Sequence of chain 1.C:
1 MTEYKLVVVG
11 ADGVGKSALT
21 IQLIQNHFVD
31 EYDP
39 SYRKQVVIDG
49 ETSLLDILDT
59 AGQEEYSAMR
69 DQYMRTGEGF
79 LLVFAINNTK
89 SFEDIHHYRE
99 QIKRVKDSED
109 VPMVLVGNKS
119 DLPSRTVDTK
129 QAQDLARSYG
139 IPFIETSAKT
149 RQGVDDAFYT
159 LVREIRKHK

The protein below binds the small molecule below.
Small molecule (SMILES): Nc1nc2c(ncn2[C@@H]2O[C@H](CO[P](=O)(O)O[P](=O)(O)NP(=O)(O)O)[C@@H](O)[C@H]2O)c(=O)[nH]1

Binding-site contacts:
Ligand atom O6 contacts residue LYS117 of chain 1.C at 3.3 Å.
Ligand atom C6 contacts residue LYS117 of chain 1.C at 3.5 Å.
Ligand atom O1A contacts residue GLY15 of chain 1.C at 3.5 Å.
Ligand atom C5' contacts residue GLY13 of chain 1.C at 3.5 Å.
Ligand atom O1B contacts residue SER17 of chain 1.C at 2.9 Å (h-bond).
Ligand atom N3B contacts residue GLY13 of chain 1.C at 3.1 Å (h-bond).
Ligand atom O6 contacts residue LYS147 of chain 1.C at 3.5 Å (salt-bridge).
Ligand atom N2 contacts residue ASP119 of chain 1.C at 2.8 Å (salt-bridge).
Ligand atom C6 contacts residue ASP119 of chain 1.C at 3.5 Å.
Ligand atom C5 contacts residue ASN116 of chain 1.C at 3.7 Å.
Ligand atom O6 contacts residue SER145 of chain 1.C at 3.3 Å.
Ligand atom PG contacts residue MG1 of chain 1.L at 3.3 Å.
Ligand atom C5 contacts residue LYS117 of chain 1.C at 3.7 Å.
Ligand atom O6 contacts residue ASN116 of chain 1.C at 3.3 Å (h-bond).
Ligand atom O2G contacts residue ASP12 of chain 1.C at 3.5 Å.
Ligand atom O4' contacts residue LYS117 of chain 1.C at 3.2 Å (salt-bridge).
Ligand atom N2 contacts residue LEU120 of chain 1.C at 3.4 Å.
Ligand atom O2B contacts residue GLY15 of chain 1.C at 3.0 Å (h-bond).
Ligand atom O1B contacts residue MG1 of chain 1.L at 2.0 Å.
Ligand atom N3B contacts residue MG1 of chain 1.L at 3.5 Å.
Ligand atom O6 contacts residue ALA146 of chain 1.C at 2.7 Å (h-bond).
Ligand atom O2B contacts residue VAL14 of chain 1.C at 3.3 Å (h-bond).
Ligand atom O2G contacts residue LYS16 of chain 1.C at 2.8 Å (salt-bridge).
Ligand atom N7 contacts residue ASN116 of chain 1.C at 3.1 Å (h-bond).
Ligand atom PB contacts residue LYS16 of chain 1.C at 3.5 Å.
Ligand atom O1A contacts residue SER17 of chain 1.C at 3.5 Å (h-bond).
Ligand atom O3A contacts residue GLY15 of chain 1.C at 3.1 Å (h-bond).
Ligand atom O1B contacts residue LYS16 of chain 1.C at 3.5 Å (salt-bridge).
Ligand atom O2G contacts residue GLY13 of chain 1.C at 3.3 Å (h-bond).
Ligand atom C2 contacts residue ASP119 of chain 1.C at 3.6 Å.
Ligand atom O2B contacts residue LYS16 of chain 1.C at 2.8 Å (salt-bridge).
Ligand atom O1G contacts residue MG1 of chain 1.L at 2.1 Å.
Ligand atom C8 contacts residue ALA18 of chain 1.C at 3.6 Å (hydrophobic).
Ligand atom N7 contacts residue ALA146 of chain 1.C at 3.5 Å.
Ligand atom O2B contacts residue GLY13 of chain 1.C at 3.6 Å.
Ligand atom N1 contacts residue ASP119 of chain 1.C at 2.8 Å (salt-bridge).
Ligand atom O1A contacts residue ALA18 of chain 1.C at 2.8 Å (h-bond).
Ligand atom N1 contacts residue LYS117 of chain 1.C at 3.6 Å.
Ligand atom O6 contacts residue ASP119 of chain 1.C at 3.4 Å (salt-bridge).
Ligand atom PB contacts residue MG1 of chain 1.L at 3.2 Å.